Binding-site contacts:
Ligand atom C7 contacts residue ASN154 of chain 1.L at 3.0 Å.
Ligand atom O3 contacts residue ASN154 of chain 1.L at 4.5 Å.
Ligand atom C2 contacts residue ASN154 of chain 1.L at 2.1 Å.
Ligand atom C4 contacts residue ASN154 of chain 1.L at 4.1 Å.
Ligand atom C3 contacts residue ASN154 of chain 1.L at 3.5 Å.
Ligand atom O5 contacts residue ASN154 of chain 1.L at 2.4 Å (h-bond).
Ligand atom O7 contacts residue ASN154 of chain 1.L at 3.0 Å (h-bond).
Ligand atom C5 contacts residue ASN154 of chain 1.L at 3.6 Å.
Ligand atom N2 contacts residue ASN154 of chain 1.L at 2.5 Å (h-bond).
Ligand atom O5 contacts residue THR156 of chain 1.L at 4.4 Å.
Ligand atom C8 contacts residue ASN154 of chain 1.L at 4.4 Å.
Ligand atom C1 contacts residue ASN154 of chain 1.L at 1.4 Å.

Sequence of chain 1.L:
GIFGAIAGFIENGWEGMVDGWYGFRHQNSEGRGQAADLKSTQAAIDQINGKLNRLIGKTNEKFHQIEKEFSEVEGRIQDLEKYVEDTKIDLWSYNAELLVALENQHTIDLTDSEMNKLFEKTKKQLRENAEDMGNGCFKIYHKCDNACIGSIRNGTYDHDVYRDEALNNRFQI

A small-molecule ligand and the protein it binds are described below.
Small molecule (SMILES): CC(=O)N[C@@H]1[C@@H](O)[C@H](O)[C@@H](CO)O[C@H]1O